This small molecule binds to this protein.
Small molecule (SMILES): Cc1nc(-c2ccc(OCCCCCN3CCN(c4ccnc(N)c4)C3=O)cc2)no1

Sequence of chain 56.C:
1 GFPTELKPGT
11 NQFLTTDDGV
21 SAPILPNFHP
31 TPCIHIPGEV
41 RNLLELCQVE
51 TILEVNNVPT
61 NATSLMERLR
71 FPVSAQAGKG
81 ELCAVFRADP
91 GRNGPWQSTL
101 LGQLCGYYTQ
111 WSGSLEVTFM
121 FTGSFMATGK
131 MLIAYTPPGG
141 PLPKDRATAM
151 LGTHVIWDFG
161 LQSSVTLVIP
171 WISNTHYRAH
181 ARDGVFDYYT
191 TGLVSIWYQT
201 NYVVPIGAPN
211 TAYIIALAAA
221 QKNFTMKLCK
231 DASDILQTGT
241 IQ

Sequence of chain 60.C:
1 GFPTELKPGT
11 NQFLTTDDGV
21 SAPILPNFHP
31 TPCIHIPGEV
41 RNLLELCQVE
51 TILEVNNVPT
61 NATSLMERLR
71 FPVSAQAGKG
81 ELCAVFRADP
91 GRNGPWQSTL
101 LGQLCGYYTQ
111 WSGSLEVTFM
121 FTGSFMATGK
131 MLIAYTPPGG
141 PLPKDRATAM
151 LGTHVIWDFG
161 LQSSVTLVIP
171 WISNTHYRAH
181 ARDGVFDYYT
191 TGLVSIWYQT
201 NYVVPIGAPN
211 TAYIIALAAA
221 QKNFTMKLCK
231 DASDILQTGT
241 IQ

Sequence of chain 60.A:
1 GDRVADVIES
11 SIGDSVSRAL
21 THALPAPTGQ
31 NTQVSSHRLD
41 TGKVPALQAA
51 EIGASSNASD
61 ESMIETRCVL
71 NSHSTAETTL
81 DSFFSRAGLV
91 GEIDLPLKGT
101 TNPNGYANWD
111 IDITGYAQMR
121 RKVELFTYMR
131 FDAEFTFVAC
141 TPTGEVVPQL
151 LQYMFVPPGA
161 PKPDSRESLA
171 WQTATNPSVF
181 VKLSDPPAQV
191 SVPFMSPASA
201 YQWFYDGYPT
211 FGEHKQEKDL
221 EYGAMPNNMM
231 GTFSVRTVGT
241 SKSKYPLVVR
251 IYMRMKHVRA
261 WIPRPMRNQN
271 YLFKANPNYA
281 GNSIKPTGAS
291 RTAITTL

Binding-site contacts:
Ligand atom C7 contacts residue TYR201 of chain 60.A at 3.8 Å (hydrophobic).
Ligand atom C14 contacts residue MET195 of chain 60.A at 3.9 Å (hydrophobic).
Ligand atom C8 contacts residue TYR201 of chain 60.A at 3.3 Å (hydrophobic).
Ligand atom C16 contacts residue PHE135 of chain 60.A at 3.4 Å (hydrophobic).
Ligand atom C3 contacts residue ASP112 of chain 60.A at 3.0 Å.
Ligand atom O3 contacts residue ILE113 of chain 60.A at 3.0 Å (h-bond).
Ligand atom C18 contacts residue PHE155 of chain 60.A at 3.9 Å (hydrophobic).
Ligand atom C16 contacts residue PHE155 of chain 60.A at 3.9 Å (hydrophobic).
Ligand atom N5 contacts residue PHE137 of chain 60.A at 3.5 Å.
Ligand atom C19 contacts residue ILE24 of chain 60.C at 3.5 Å (hydrophobic).
Ligand atom C4 contacts residue TRP203 of chain 60.A at 4.0 Å (hydrophobic).
Ligand atom C13 contacts residue ILE111 of chain 60.A at 4.0 Å (hydrophobic).
Ligand atom C15 contacts residue MET195 of chain 60.A at 3.8 Å (hydrophobic).
Ligand atom C17 contacts residue PHE135 of chain 60.A at 3.9 Å (hydrophobic).
Ligand atom N6 contacts residue PHE155 of chain 60.A at 3.8 Å.
Ligand atom C7 contacts residue ASN228 of chain 60.A at 3.8 Å.
Ligand atom N5 contacts residue PHE233 of chain 60.A at 3.2 Å.
Ligand atom C2 contacts residue ASP112 of chain 60.A at 2.8 Å.
Ligand atom O2 contacts residue PHE137 of chain 60.A at 4.0 Å.
Ligand atom O1 contacts residue MET195 of chain 60.A at 3.2 Å.
Ligand atom N4 contacts residue TRP203 of chain 60.A at 3.6 Å (h-bond).
Ligand atom C14 contacts residue PHE155 of chain 60.A at 3.9 Å (hydrophobic).
Ligand atom C9 contacts residue ILE113 of chain 60.A at 3.7 Å (hydrophobic).
Ligand atom C15 contacts residue VAL192 of chain 60.A at 3.2 Å (hydrophobic).
Ligand atom C17 contacts residue PHE155 of chain 60.A at 3.7 Å (hydrophobic).
Ligand atom C22 contacts residue VAL179 of chain 60.A at 3.4 Å (hydrophobic).
Ligand atom O3 contacts residue ASP112 of chain 60.A at 3.6 Å.
Ligand atom O2 contacts residue PHE233 of chain 60.A at 3.0 Å.
Ligand atom N1 contacts residue ASP112 of chain 60.A at 3.9 Å.
Ligand atom C12 contacts residue MET195 of chain 60.A at 3.8 Å (hydrophobic).
Ligand atom C13 contacts residue PHE135 of chain 60.A at 3.4 Å (hydrophobic).
Ligand atom C5 contacts residue TRP203 of chain 60.A at 3.8 Å (hydrophobic).
Ligand atom C14 contacts residue PHE135 of chain 60.A at 3.7 Å (hydrophobic).
Ligand atom C13 contacts residue MET195 of chain 60.A at 3.9 Å (hydrophobic).
Ligand atom N1 contacts residue THR114 of chain 60.A at 4.0 Å.
Ligand atom C2 contacts residue THR114 of chain 60.A at 3.6 Å.
Ligand atom C16 contacts residue ILE111 of chain 60.A at 3.5 Å (hydrophobic).
Ligand atom N6 contacts residue ILE24 of chain 60.C at 3.9 Å.
Ligand atom N2 contacts residue TRP203 of chain 60.A at 3.9 Å.
Ligand atom C19 contacts residue VAL192 of chain 60.A at 3.4 Å (hydrophobic).